Binding-site contacts:
Ligand atom O13 contacts residue GLU7 of chain 4.A at 2.9 Å (salt-bridge).
Ligand atom C7 contacts residue GLU7 of chain 4.A at 3.6 Å.
Ligand atom O12 contacts residue ARG76 of chain 4.B at 2.8 Å (salt-bridge).
Ligand atom N1 contacts residue MET84 of chain 2.A at 3.3 Å.
Ligand atom N1 contacts residue HIS53 of chain 4.A at 3.1 Å (h-bond).
Ligand atom C5 contacts residue MN1 of chain 4.D at 3.3 Å.
Ligand atom C3 contacts residue GLU56 of chain 4.A at 3.3 Å.
Ligand atom O12 contacts residue SER171 of chain 4.B at 2.6 Å (h-bond).
Ligand atom O13 contacts residue HIS53 of chain 4.A at 3.4 Å (h-bond).
Ligand atom C6 contacts residue MN1 of chain 4.E at 3.6 Å.
Ligand atom C3 contacts residue MET84 of chain 2.A at 3.5 Å (hydrophobic).
Ligand atom C8 contacts residue GLU149 of chain 2.A at 3.6 Å.
Ligand atom N4 contacts residue HIS52 of chain 4.A at 3.1 Å (h-bond).
Ligand atom O13 contacts residue GLU149 of chain 2.A at 2.8 Å (salt-bridge).
Ligand atom N1 contacts residue HIS145 of chain 2.A at 3.2 Å (h-bond).
Ligand atom O13 contacts residue MN1 of chain 4.E at 2.3 Å.
Ligand atom C7 contacts residue GLU149 of chain 2.A at 3.1 Å.
Ligand atom O10 contacts residue ARG98 of chain 4.B at 3.1 Å (salt-bridge).
Ligand atom O13 contacts residue HIS29 of chain 2.A at 3.0 Å (h-bond).
Ligand atom C7 contacts residue MN1 of chain 4.E at 3.3 Å.
Ligand atom O11 contacts residue ARG98 of chain 4.B at 2.8 Å (salt-bridge).
Ligand atom N1 contacts residue GLU149 of chain 2.A at 3.3 Å (salt-bridge).
Ligand atom P9 contacts residue SER171 of chain 4.B at 3.7 Å.
Ligand atom N4 contacts residue HIS146 of chain 2.A at 3.5 Å (h-bond).
Ligand atom N4 contacts residue GLU56 of chain 4.A at 3.0 Å (salt-bridge).
Ligand atom C3 contacts residue MN1 of chain 4.D at 3.2 Å.
Ligand atom N4 contacts residue MN1 of chain 4.D at 2.3 Å.
Ligand atom N2 contacts residue MN1 of chain 4.E at 3.4 Å.
Ligand atom O10 contacts residue ARG76 of chain 4.B at 3.0 Å (salt-bridge).
Ligand atom C8 contacts residue GLU7 of chain 4.A at 3.7 Å.
Ligand atom C5 contacts residue MN1 of chain 4.E at 3.2 Å.
Ligand atom N1 contacts residue MN1 of chain 4.E at 2.3 Å.
Ligand atom O10 contacts residue LYS153 of chain 2.A at 2.8 Å (salt-bridge).
Ligand atom C5 contacts residue HIS52 of chain 4.A at 3.2 Å.
Ligand atom O11 contacts residue LYS173 of chain 4.B at 2.7 Å (salt-bridge).
Ligand atom N2 contacts residue MET84 of chain 2.A at 3.3 Å.
Ligand atom C5 contacts residue HIS145 of chain 2.A at 3.2 Å.
Ligand atom C6 contacts residue GLU7 of chain 4.A at 3.6 Å.
Ligand atom C5 contacts residue MET84 of chain 2.A at 3.4 Å (hydrophobic).
Ligand atom N4 contacts residue MET84 of chain 2.A at 3.5 Å.

Sequence of chain 2.A:
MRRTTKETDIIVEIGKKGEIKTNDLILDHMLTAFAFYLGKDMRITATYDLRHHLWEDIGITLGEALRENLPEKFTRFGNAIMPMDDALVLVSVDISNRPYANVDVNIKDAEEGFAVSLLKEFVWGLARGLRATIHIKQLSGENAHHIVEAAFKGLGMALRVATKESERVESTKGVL

Sequence of chain 4.A:
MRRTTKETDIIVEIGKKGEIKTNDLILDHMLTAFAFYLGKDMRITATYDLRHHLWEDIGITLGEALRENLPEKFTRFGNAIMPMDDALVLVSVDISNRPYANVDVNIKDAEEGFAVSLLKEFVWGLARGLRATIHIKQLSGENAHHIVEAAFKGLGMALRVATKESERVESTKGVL

Sequence of chain 4.B:
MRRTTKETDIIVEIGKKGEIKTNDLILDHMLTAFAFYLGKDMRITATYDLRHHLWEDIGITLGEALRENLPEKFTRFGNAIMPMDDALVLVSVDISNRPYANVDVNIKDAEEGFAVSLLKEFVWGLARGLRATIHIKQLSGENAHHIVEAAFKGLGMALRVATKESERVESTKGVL

This small molecule binds to this protein.
Small molecule (SMILES): O=P(O)(O)C[C@H](O)Cn1cncn1